The protein below binds the small molecule below.
Small molecule (SMILES): CC(=O)N[C@H]1[C@H](O[C@H]2[C@H](O)[C@@H](NC(C)=O)CO[C@@H]2CO)O[C@H](CO)[C@@H](O)[C@@H]1O

Binding-site contacts:
Ligand atom O6 contacts residue ASN361 of chain 1.D at 4.0 Å.
Ligand atom C8 contacts residue ASN361 of chain 1.D at 4.2 Å.
Ligand atom C2 contacts residue ASN361 of chain 1.D at 2.5 Å.
Ligand atom N2 contacts residue ASN361 of chain 1.D at 2.7 Å (h-bond).
Ligand atom C8 contacts residue NAG2 of chain 1.GB at 4.4 Å.
Ligand atom C7 contacts residue ASN361 of chain 1.D at 3.2 Å.
Ligand atom C3 contacts residue ASN361 of chain 1.D at 3.8 Å.
Ligand atom C1 contacts residue ASN361 of chain 1.D at 1.5 Å.
Ligand atom C5 contacts residue ASN361 of chain 1.D at 3.7 Å.
Ligand atom C7 contacts residue NAG1 of chain 1.GB at 4.1 Å.
Ligand atom O7 contacts residue NAG1 of chain 1.GB at 3.4 Å (h-bond).
Ligand atom O7 contacts residue ASN361 of chain 1.D at 3.7 Å.
Ligand atom O5 contacts residue ASN361 of chain 1.D at 2.5 Å (h-bond).
Ligand atom C8 contacts residue NAG1 of chain 1.GB at 3.8 Å.
Ligand atom C4 contacts residue ASN361 of chain 1.D at 4.3 Å.

Sequence of chain 1.D:
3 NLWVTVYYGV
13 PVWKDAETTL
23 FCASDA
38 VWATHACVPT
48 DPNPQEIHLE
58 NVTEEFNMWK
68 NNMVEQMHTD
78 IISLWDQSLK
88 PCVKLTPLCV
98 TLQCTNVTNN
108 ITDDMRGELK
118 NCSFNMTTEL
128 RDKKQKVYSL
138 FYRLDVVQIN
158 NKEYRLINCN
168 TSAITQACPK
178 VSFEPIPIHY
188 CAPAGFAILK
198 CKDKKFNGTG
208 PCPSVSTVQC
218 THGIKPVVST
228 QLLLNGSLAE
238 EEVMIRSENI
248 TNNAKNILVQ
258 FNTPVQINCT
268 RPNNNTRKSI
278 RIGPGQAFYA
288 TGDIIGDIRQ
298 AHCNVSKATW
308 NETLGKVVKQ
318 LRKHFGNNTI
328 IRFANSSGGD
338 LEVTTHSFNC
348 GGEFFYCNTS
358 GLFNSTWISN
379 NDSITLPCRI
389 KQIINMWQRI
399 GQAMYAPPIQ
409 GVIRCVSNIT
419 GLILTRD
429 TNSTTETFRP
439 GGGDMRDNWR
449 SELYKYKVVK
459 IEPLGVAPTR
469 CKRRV